Sequence of chain 1.A:
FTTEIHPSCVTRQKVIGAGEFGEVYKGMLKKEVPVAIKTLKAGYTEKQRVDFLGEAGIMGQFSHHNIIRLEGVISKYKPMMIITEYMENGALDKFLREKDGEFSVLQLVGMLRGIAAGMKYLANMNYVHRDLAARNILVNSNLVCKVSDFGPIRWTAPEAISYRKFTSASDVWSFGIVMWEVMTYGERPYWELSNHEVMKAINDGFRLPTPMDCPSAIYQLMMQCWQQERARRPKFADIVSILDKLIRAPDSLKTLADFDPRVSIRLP

The small molecule below binds the protein below.
Small molecule (SMILES): Cc1cccc(Cl)c1NC(=O)c1cnc(Nc2cc(N3CCOCC3)cc(S(C)(=O)=O)c2)s1

Binding-site contacts:
Ligand atom NAH contacts residue ALA50 of chain 1.A at 3.8 Å.
Ligand atom CBC contacts residue THR98 of chain 1.A at 3.4 Å.
Ligand atom CAI contacts residue MET101 of chain 1.A at 3.8 Å (hydrophobic).
Ligand atom CAL contacts residue GLY104 of chain 1.A at 3.6 Å.
Ligand atom NAH contacts residue MET101 of chain 1.A at 3.1 Å (h-bond).
Ligand atom CBD contacts residue ILE51 of chain 1.A at 3.8 Å (hydrophobic).
Ligand atom OAY contacts residue ALA105 of chain 1.A at 3.5 Å.
Ligand atom OAW contacts residue ILE25 of chain 1.A at 3.8 Å.
Ligand atom CAK contacts residue GLY104 of chain 1.A at 3.6 Å.
Ligand atom CAM contacts residue GLY104 of chain 1.A at 3.6 Å.
Ligand atom CAG contacts residue ALA50 of chain 1.A at 3.3 Å (hydrophobic).
Ligand atom CBF contacts residue LYS52 of chain 1.A at 3.6 Å.
Ligand atom CBD contacts residue LYS52 of chain 1.A at 3.7 Å.
Ligand atom CAF contacts residue LEU152 of chain 1.A at 3.6 Å (hydrophobic).
Ligand atom NAD contacts residue THR98 of chain 1.A at 2.9 Å (h-bond).
Ligand atom CAC contacts residue THR98 of chain 1.A at 3.5 Å.
Ligand atom CAG contacts residue GLU99 of chain 1.A at 3.5 Å.
Ligand atom CAU contacts residue GLY104 of chain 1.A at 3.8 Å.
Ligand atom CAX contacts residue ILE25 of chain 1.A at 3.3 Å (hydrophobic).
Ligand atom CBD contacts residue ILE96 of chain 1.A at 3.6 Å (hydrophobic).
Ligand atom CBG contacts residue GLU69 of chain 1.A at 3.6 Å.
Ligand atom CAK contacts residue MET101 of chain 1.A at 3.5 Å (hydrophobic).
Ligand atom NAD contacts residue ALA50 of chain 1.A at 3.8 Å.
Ligand atom CAG contacts residue LEU152 of chain 1.A at 3.7 Å (hydrophobic).
Ligand atom CBD contacts residue THR98 of chain 1.A at 3.5 Å.
Ligand atom CAL contacts residue MET101 of chain 1.A at 3.4 Å (hydrophobic).
Ligand atom CAR contacts residue GLU102 of chain 1.A at 3.3 Å.
Ligand atom NAJ contacts residue TYR100 of chain 1.A at 3.8 Å.
Ligand atom NAJ contacts residue MET101 of chain 1.A at 2.9 Å (h-bond).
Ligand atom CAS contacts residue TYR100 of chain 1.A at 3.1 Å (hydrophobic).
Ligand atom CAF contacts residue ALA50 of chain 1.A at 3.5 Å (hydrophobic).
Ligand atom CBE contacts residue ILE96 of chain 1.A at 3.5 Å (hydrophobic).
Ligand atom CBE contacts residue LYS52 of chain 1.A at 3.6 Å.
Ligand atom CBE contacts residue THR98 of chain 1.A at 3.8 Å.
Ligand atom CLA contacts residue SER162 of chain 1.A at 3.6 Å.
Ligand atom CAS contacts residue GLU102 of chain 1.A at 3.4 Å.
Ligand atom CBD contacts residue ALA50 of chain 1.A at 3.5 Å (hydrophobic).
Ligand atom CAT contacts residue GLY104 of chain 1.A at 3.7 Å.
Ligand atom CAZ contacts residue GLY104 of chain 1.A at 3.7 Å.
Ligand atom CAG contacts residue THR98 of chain 1.A at 3.8 Å.